This small molecule binds to this protein.
Small molecule (SMILES): N=NCC(=O)CC[C@H](N)C(=O)O

Binding-site contacts:
Ligand atom N1B contacts residue GLN76 of chain 1.A at 3.6 Å.
Ligand atom OXT contacts residue TYR40 of chain 1.A at 3.6 Å (h-bond).
Ligand atom CA contacts residue GLU173 of chain 1.A at 3.5 Å.
Ligand atom C1C contacts residue GLU173 of chain 1.A at 3.9 Å.
Ligand atom O contacts residue ASN180 of chain 1.A at 3.6 Å.
Ligand atom N1B contacts residue VAL274 of chain 1.A at 3.9 Å.
Ligand atom CA contacts residue TYR40 of chain 1.A at 3.9 Å (hydrophobic).
Ligand atom N contacts residue LEU205 of chain 1.A at 3.4 Å.
Ligand atom C1D contacts residue TYR204 of chain 1.A at 3.5 Å (hydrophobic).
Ligand atom CB contacts residue GLU173 of chain 1.A at 4.1 Å.
Ligand atom N1A contacts residue SER77 of chain 1.A at 2.5 Å (h-bond).
Ligand atom O contacts residue GLU173 of chain 1.A at 3.7 Å.
Ligand atom OXT contacts residue GLU173 of chain 1.A at 3.9 Å.
Ligand atom CB contacts residue ASN180 of chain 1.A at 3.2 Å.
Ligand atom CB contacts residue TYR40 of chain 1.A at 3.7 Å (hydrophobic).
Ligand atom N1A contacts residue VAL274 of chain 1.A at 3.7 Å.
Ligand atom C1D contacts residue ASN180 of chain 1.A at 4.0 Å.
Ligand atom C1E contacts residue ASN180 of chain 1.A at 3.2 Å.
Ligand atom OXT contacts residue THR176 of chain 1.A at 3.1 Å (h-bond).
Ligand atom C contacts residue ALA177 of chain 1.A at 4.0 Å (hydrophobic).
Ligand atom O1J contacts residue ASN129 of chain 1.A at 3.0 Å (h-bond).
Ligand atom O contacts residue ALA177 of chain 1.A at 3.0 Å.
Ligand atom OXT contacts residue ILE41 of chain 1.A at 3.9 Å.
Ligand atom C contacts residue GLU173 of chain 1.A at 3.9 Å.
Ligand atom C1C contacts residue TYR40 of chain 1.A at 4.0 Å (hydrophobic).
Ligand atom CA contacts residue ILE41 of chain 1.A at 3.7 Å (hydrophobic).
Ligand atom C1C contacts residue TYR204 of chain 1.A at 4.0 Å (hydrophobic).
Ligand atom C1E contacts residue TYR204 of chain 1.A at 4.1 Å (hydrophobic).
Ligand atom N contacts residue ILE41 of chain 1.A at 4.0 Å.
Ligand atom N1B contacts residue SER77 of chain 1.A at 3.6 Å (h-bond).
Ligand atom N1A contacts residue TYR256 of chain 1.A at 3.3 Å (h-bond).
Ligand atom O1J contacts residue TYR204 of chain 1.A at 3.1 Å (h-bond).
Ligand atom O contacts residue THR176 of chain 1.A at 4.1 Å.
Ligand atom N1A contacts residue GLN76 of chain 1.A at 4.0 Å.
Ligand atom C1E contacts residue LEU205 of chain 1.A at 3.8 Å (hydrophobic).
Ligand atom N1B contacts residue TYR40 of chain 1.A at 3.8 Å.
Ligand atom O1J contacts residue ASN180 of chain 1.A at 3.9 Å.
Ligand atom C1C contacts residue GLN76 of chain 1.A at 3.3 Å.
Ligand atom N contacts residue GLU173 of chain 1.A at 2.5 Å (salt-bridge).
Ligand atom C1E contacts residue GLU173 of chain 1.A at 3.4 Å.

Sequence of chain 1.A:
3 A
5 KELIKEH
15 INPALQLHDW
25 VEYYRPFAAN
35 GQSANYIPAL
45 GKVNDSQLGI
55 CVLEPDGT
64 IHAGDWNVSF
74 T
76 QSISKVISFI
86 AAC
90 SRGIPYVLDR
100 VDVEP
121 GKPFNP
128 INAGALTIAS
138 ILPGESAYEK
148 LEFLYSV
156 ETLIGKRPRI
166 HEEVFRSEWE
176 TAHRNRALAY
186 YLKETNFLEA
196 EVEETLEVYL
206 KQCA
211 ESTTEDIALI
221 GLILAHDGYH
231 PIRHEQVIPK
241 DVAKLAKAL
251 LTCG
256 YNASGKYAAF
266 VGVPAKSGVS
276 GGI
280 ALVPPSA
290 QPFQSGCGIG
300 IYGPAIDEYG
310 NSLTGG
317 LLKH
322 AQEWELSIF